Binding-site contacts:
Ligand atom CA contacts residue GLY279 of chain 3.A at 4.2 Å.
Ligand atom OXT contacts residue SER281 of chain 3.A at 2.9 Å (h-bond).
Ligand atom C contacts residue SER281 of chain 3.A at 3.4 Å.
Ligand atom N contacts residue GLY279 of chain 3.A at 4.4 Å.
Ligand atom C contacts residue TYR280 of chain 3.A at 4.1 Å (hydrophobic).
Ligand atom O contacts residue GLY279 of chain 3.A at 3.6 Å (h-bond).
Ligand atom OXT contacts residue GLY279 of chain 3.A at 3.8 Å.
Ligand atom CB contacts residue ALA278 of chain 3.A at 3.8 Å (hydrophobic).
Ligand atom CD contacts residue ALA278 of chain 3.A at 3.8 Å (hydrophobic).
Ligand atom CD contacts residue GLY279 of chain 3.A at 4.5 Å.
Ligand atom CB contacts residue GLY279 of chain 3.A at 3.8 Å.
Ligand atom O contacts residue SER281 of chain 3.A at 2.6 Å (h-bond).
Ligand atom CG contacts residue ALA278 of chain 3.A at 3.4 Å (hydrophobic).
Ligand atom CB contacts residue TYR280 of chain 3.A at 4.0 Å (hydrophobic).
Ligand atom CG contacts residue LEU236 of chain 3.A at 4.3 Å (hydrophobic).
Ligand atom C contacts residue GLY279 of chain 3.A at 3.6 Å.
Ligand atom OXT contacts residue GLY282 of chain 3.A at 4.3 Å.
Ligand atom CB contacts residue LEU236 of chain 3.A at 3.9 Å (hydrophobic).
Ligand atom OXT contacts residue TYR280 of chain 3.A at 3.5 Å.

Sequence of chain 3.A:
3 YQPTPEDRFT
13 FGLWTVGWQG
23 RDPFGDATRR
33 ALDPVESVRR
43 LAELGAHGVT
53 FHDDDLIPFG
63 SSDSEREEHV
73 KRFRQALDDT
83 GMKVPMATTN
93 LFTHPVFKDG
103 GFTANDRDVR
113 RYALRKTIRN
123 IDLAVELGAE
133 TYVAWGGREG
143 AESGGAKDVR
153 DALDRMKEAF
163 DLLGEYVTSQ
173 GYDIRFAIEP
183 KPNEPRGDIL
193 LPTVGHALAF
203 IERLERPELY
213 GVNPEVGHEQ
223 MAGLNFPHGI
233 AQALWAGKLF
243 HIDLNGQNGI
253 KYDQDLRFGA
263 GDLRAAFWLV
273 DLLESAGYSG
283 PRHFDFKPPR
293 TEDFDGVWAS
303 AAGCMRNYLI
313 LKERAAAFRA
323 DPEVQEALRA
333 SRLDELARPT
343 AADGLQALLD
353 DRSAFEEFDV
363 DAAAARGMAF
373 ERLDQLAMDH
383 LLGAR

This small molecule binds to this protein.
Small molecule (SMILES): O=C(O)[C@@H]1CCCN1